Sequence of chain 1.A:
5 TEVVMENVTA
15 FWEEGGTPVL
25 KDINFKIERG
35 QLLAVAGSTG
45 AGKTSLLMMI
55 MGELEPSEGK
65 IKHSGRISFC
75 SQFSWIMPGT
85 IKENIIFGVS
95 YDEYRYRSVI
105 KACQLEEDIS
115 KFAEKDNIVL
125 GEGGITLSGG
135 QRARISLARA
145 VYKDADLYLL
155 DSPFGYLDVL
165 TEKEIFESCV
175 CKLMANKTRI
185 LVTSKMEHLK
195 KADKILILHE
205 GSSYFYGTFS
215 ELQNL

Binding-site contacts:
Ligand atom C5 contacts residue TRP16 of chain 1.A at 3.7 Å (hydrophobic).
Ligand atom N7 contacts residue MET52 of chain 1.A at 3.5 Å.
Ligand atom O6 contacts residue MET52 of chain 1.A at 3.3 Å.
Ligand atom PC contacts residue MG1 of chain 1.B at 3.2 Å.
Ligand atom C4' contacts residue VAL23 of chain 1.A at 3.7 Å (hydrophobic).
Ligand atom O1A contacts residue GLY46 of chain 1.A at 3.4 Å.
Ligand atom O3B contacts residue GLY44 of chain 1.A at 3.0 Å (h-bond).
Ligand atom C6 contacts residue TRP16 of chain 1.A at 3.5 Å (hydrophobic).
Ligand atom O4' contacts residue VAL23 of chain 1.A at 3.6 Å.
Ligand atom O4' contacts residue TRP16 of chain 1.A at 3.2 Å.
Ligand atom O3C contacts residue THR43 of chain 1.A at 2.7 Å (h-bond).
Ligand atom N9 contacts residue TRP16 of chain 1.A at 3.6 Å (h-bond).
Ligand atom O1C contacts residue GLN76 of chain 1.A at 1.8 Å (h-bond).
Ligand atom O2C contacts residue THR43 of chain 1.A at 3.8 Å.
Ligand atom O3B contacts residue MG1 of chain 1.B at 3.6 Å.
Ligand atom N1 contacts residue TRP16 of chain 1.A at 3.6 Å.
Ligand atom O4' contacts residue SER49 of chain 1.A at 3.6 Å.
Ligand atom C4 contacts residue TRP16 of chain 1.A at 3.4 Å (hydrophobic).
Ligand atom O1B contacts residue ALA45 of chain 1.A at 3.3 Å (h-bond).
Ligand atom O1B contacts residue GLY46 of chain 1.A at 3.1 Å (h-bond).
Ligand atom PB contacts residue LYS47 of chain 1.A at 3.6 Å.
Ligand atom PB contacts residue MG1 of chain 1.B at 3.3 Å.
Ligand atom O3A contacts residue GLY44 of chain 1.A at 3.4 Å.
Ligand atom C2 contacts residue TRP16 of chain 1.A at 3.3 Å (hydrophobic).
Ligand atom O1C contacts residue MG1 of chain 1.B at 1.9 Å.
Ligand atom O2B contacts residue MG1 of chain 1.B at 2.1 Å.
Ligand atom C5' contacts residue VAL23 of chain 1.A at 3.6 Å (hydrophobic).
Ligand atom O1B contacts residue LYS47 of chain 1.A at 2.8 Å (salt-bridge).
Ligand atom C5' contacts residue GLY44 of chain 1.A at 3.6 Å.
Ligand atom O2C contacts residue LYS47 of chain 1.A at 2.8 Å (salt-bridge).
Ligand atom PC contacts residue GLN76 of chain 1.A at 3.2 Å.
Ligand atom O6 contacts residue TRP16 of chain 1.A at 3.8 Å.
Ligand atom O3A contacts residue GLY46 of chain 1.A at 3.4 Å (h-bond).
Ligand atom O3B contacts residue LYS47 of chain 1.A at 3.6 Å.
Ligand atom N3 contacts residue TRP16 of chain 1.A at 3.4 Å.
Ligand atom O1A contacts residue THR48 of chain 1.A at 3.7 Å.
Ligand atom O1A contacts residue SER49 of chain 1.A at 2.7 Å (h-bond).
Ligand atom O2B contacts residue THR48 of chain 1.A at 2.9 Å (h-bond).
Ligand atom N2 contacts residue TRP16 of chain 1.A at 3.6 Å.
Ligand atom CM7 contacts residue MET52 of chain 1.A at 3.0 Å (hydrophobic).

The protein below binds the small molecule below.
Small molecule (SMILES): C[n+]1cn([C@@H]2O[C@H](CO[P](=O)(O)O[P](=O)(O)OP(=O)(O)O)[C@@H](O)[C@H]2O)c2nc(N)[nH]c(=O)c21